Sequence of chain 1.D:
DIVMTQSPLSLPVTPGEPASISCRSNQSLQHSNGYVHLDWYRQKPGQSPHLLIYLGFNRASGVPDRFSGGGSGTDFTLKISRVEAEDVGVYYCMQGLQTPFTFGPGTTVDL

Binding-site contacts:
Ligand atom C3 contacts residue ASP1 of chain 1.D at 3.5 Å.
Ligand atom O3 contacts residue ASP1 of chain 1.D at 4.1 Å.
Ligand atom N2 contacts residue ILE2 of chain 1.D at 4.1 Å.
Ligand atom C3 contacts residue ASN26 of chain 1.D at 3.8 Å.
Ligand atom C2 contacts residue ASP1 of chain 1.D at 4.4 Å.
Ligand atom O5 contacts residue VAL3 of chain 1.D at 4.3 Å.
Ligand atom C5 contacts residue VAL3 of chain 1.D at 3.8 Å (hydrophobic).
Ligand atom C5 contacts residue ASN26 of chain 1.D at 3.7 Å.
Ligand atom C1 contacts residue ASN26 of chain 1.D at 1.4 Å.
Ligand atom O5 contacts residue ASN26 of chain 1.D at 2.4 Å (h-bond).
Ligand atom N2 contacts residue ASN26 of chain 1.D at 3.0 Å (h-bond).
Ligand atom C4 contacts residue ASN26 of chain 1.D at 4.2 Å.
Ligand atom C7 contacts residue ASN26 of chain 1.D at 3.3 Å.
Ligand atom C6 contacts residue VAL3 of chain 1.D at 3.7 Å (hydrophobic).
Ligand atom C1 contacts residue VAL3 of chain 1.D at 4.5 Å (hydrophobic).
Ligand atom C2 contacts residue ASN26 of chain 1.D at 2.5 Å.
Ligand atom C8 contacts residue ILE2 of chain 1.D at 4.4 Å (hydrophobic).
Ligand atom C8 contacts residue GLN27 of chain 1.D at 3.7 Å.
Ligand atom O7 contacts residue ASN26 of chain 1.D at 3.5 Å (h-bond).
Ligand atom C5 contacts residue ASP1 of chain 1.D at 4.3 Å.
Ligand atom C4 contacts residue ASP1 of chain 1.D at 4.1 Å.
Ligand atom O4 contacts residue ASP1 of chain 1.D at 3.9 Å.
Ligand atom C8 contacts residue ASN26 of chain 1.D at 3.3 Å.

A small-molecule ligand and the protein it binds are described below.
Small molecule (SMILES): CC(=O)N[C@@H]1[C@@H](O)[C@H](O)[C@@H](CO)O[C@H]1O